Binding-site contacts:
Ligand atom OXT contacts residue PRO51 of chain 1.G at 4.0 Å.
Ligand atom C contacts residue GLY1 of chain 1.MA at 4.4 Å.
Ligand atom C contacts residue PRO51 of chain 1.G at 4.5 Å (hydrophobic).
Ligand atom OXT contacts residue ASP34 of chain 1.F at 4.2 Å.
Ligand atom N contacts residue ASP34 of chain 1.F at 3.7 Å.
Ligand atom O contacts residue GLY1 of chain 1.MA at 4.1 Å.
Ligand atom CA contacts residue ASP34 of chain 1.F at 4.4 Å.
Ligand atom O contacts residue PRO51 of chain 1.G at 4.1 Å.
Ligand atom CA contacts residue LEU30 of chain 1.F at 4.0 Å (hydrophobic).
Ligand atom N contacts residue GLY1 of chain 1.MA at 4.2 Å.
Ligand atom N contacts residue LEU30 of chain 1.F at 4.5 Å.
Ligand atom O contacts residue ALA49 of chain 1.F at 4.1 Å.
Ligand atom O contacts residue PRO50 of chain 1.F at 3.9 Å.
Ligand atom OXT contacts residue LYS58 of chain 1.G at 4.1 Å.
Ligand atom CA contacts residue GLY1 of chain 1.MA at 3.4 Å.

A small-molecule ligand and the protein it binds are described below.
Small molecule (SMILES): NCC(=O)O

Sequence of chain 1.F:
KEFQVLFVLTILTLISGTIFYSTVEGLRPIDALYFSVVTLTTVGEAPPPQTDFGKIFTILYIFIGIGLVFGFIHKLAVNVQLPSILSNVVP

Sequence of chain 1.G:
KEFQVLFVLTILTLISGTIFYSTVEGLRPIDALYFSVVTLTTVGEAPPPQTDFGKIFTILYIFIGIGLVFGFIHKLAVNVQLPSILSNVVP